A protein and the small-molecule ligand that binds it are described below.
Small molecule (SMILES): CC(=O)N[C@@H]1[C@@H](O)[C@H](O)[C@@H](CO)O[C@H]1O

Sequence of chain 2.D:
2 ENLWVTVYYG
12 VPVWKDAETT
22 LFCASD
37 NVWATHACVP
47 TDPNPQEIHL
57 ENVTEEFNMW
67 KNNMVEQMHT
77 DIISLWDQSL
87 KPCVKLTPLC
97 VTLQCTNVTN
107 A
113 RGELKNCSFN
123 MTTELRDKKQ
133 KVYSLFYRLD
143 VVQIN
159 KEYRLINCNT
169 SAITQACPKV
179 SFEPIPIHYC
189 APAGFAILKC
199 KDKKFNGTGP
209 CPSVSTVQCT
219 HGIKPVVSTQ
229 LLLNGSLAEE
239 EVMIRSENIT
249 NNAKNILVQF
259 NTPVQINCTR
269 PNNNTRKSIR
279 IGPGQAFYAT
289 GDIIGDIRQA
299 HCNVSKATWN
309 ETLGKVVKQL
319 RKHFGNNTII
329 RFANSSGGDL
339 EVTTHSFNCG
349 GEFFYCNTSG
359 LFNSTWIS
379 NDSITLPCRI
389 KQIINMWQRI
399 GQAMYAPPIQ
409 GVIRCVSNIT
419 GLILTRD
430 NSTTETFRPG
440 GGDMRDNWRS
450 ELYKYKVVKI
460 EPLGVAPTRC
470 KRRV

Binding-site contacts:
Ligand atom C8 contacts residue SER244 of chain 2.D at 3.2 Å.
Ligand atom O5 contacts residue ASN204 of chain 2.D at 2.4 Å (h-bond).
Ligand atom C8 contacts residue ASN204 of chain 2.D at 3.8 Å.
Ligand atom C5 contacts residue ASN204 of chain 2.D at 3.7 Å.
Ligand atom C1 contacts residue ASN204 of chain 2.D at 1.4 Å.
Ligand atom C8 contacts residue ARG243 of chain 2.D at 4.3 Å.
Ligand atom C3 contacts residue ASN204 of chain 2.D at 3.8 Å.
Ligand atom O7 contacts residue ILE247 of chain 2.D at 4.3 Å.
Ligand atom O5 contacts residue THR206 of chain 2.D at 4.3 Å.
Ligand atom O7 contacts residue ASN204 of chain 2.D at 4.4 Å.
Ligand atom C8 contacts residue ILE247 of chain 2.D at 4.1 Å (hydrophobic).
Ligand atom C7 contacts residue ASN204 of chain 2.D at 3.6 Å.
Ligand atom C1 contacts residue THR206 of chain 2.D at 3.8 Å.
Ligand atom C3 contacts residue THR206 of chain 2.D at 4.1 Å.
Ligand atom N2 contacts residue THR206 of chain 2.D at 4.1 Å.
Ligand atom C8 contacts residue GLU245 of chain 2.D at 3.6 Å.
Ligand atom C4 contacts residue ASN204 of chain 2.D at 4.2 Å.
Ligand atom C2 contacts residue ASN204 of chain 2.D at 2.5 Å.
Ligand atom C2 contacts residue THR206 of chain 2.D at 4.4 Å.
Ligand atom N2 contacts residue ASN204 of chain 2.D at 2.7 Å (h-bond).